The protein below binds the small molecule below.
Small molecule (SMILES): CC(=O)N[C@@H]1[C@@H](O)[C@H](O)[C@@H](CO)O[C@H]1O

Sequence of chain 1.G:
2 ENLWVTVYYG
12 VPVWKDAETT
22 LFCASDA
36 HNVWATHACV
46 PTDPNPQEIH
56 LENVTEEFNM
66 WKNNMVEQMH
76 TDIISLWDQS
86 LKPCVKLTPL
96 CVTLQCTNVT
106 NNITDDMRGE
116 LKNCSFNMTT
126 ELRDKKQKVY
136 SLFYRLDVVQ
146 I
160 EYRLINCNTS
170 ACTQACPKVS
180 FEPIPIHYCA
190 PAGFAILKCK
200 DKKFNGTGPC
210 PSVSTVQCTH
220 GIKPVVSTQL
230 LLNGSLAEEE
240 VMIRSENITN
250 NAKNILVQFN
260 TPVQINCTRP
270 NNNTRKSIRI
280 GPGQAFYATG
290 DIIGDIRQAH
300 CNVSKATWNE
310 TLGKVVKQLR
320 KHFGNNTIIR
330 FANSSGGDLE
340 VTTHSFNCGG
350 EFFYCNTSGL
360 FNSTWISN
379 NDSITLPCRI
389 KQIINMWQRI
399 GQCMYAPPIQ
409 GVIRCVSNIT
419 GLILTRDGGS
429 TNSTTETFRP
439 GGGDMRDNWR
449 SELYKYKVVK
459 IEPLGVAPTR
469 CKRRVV

Binding-site contacts:
Ligand atom N2 contacts residue THR168 of chain 1.G at 4.3 Å.
Ligand atom C5 contacts residue ASN167 of chain 1.G at 3.7 Å.
Ligand atom O7 contacts residue ASN167 of chain 1.G at 3.2 Å (h-bond).
Ligand atom C3 contacts residue ASN167 of chain 1.G at 3.8 Å.
Ligand atom C2 contacts residue ASN167 of chain 1.G at 2.4 Å.
Ligand atom C4 contacts residue ASN167 of chain 1.G at 4.2 Å.
Ligand atom C8 contacts residue THR168 of chain 1.G at 4.5 Å.
Ligand atom C7 contacts residue ASN167 of chain 1.G at 3.2 Å.
Ligand atom O5 contacts residue ARG162 of chain 1.G at 3.4 Å (salt-bridge).
Ligand atom C8 contacts residue ASN167 of chain 1.G at 4.2 Å.
Ligand atom C1 contacts residue ARG162 of chain 1.G at 4.0 Å.
Ligand atom O5 contacts residue ASN167 of chain 1.G at 2.4 Å (h-bond).
Ligand atom C1 contacts residue ASN167 of chain 1.G at 1.4 Å.
Ligand atom N2 contacts residue ASN167 of chain 1.G at 2.9 Å (h-bond).